This small molecule binds to this protein.
Small molecule (SMILES): CC(=O)N[C@H]1[C@H](O[C@H]2[C@H](O)[C@@H](NC(C)=O)CO[C@@H]2CO)O[C@H](CO)[C@@H](O)[C@@H]1O

Binding-site contacts:
Ligand atom C6 contacts residue GLN19 of chain 1.O at 4.0 Å.
Ligand atom O6 contacts residue GLN19 of chain 1.O at 3.6 Å (h-bond).
Ligand atom C6 contacts residue ASN27 of chain 1.O at 4.5 Å.
Ligand atom C2 contacts residue ASN27 of chain 1.O at 2.5 Å.
Ligand atom O5 contacts residue GLN19 of chain 1.O at 3.5 Å (h-bond).
Ligand atom C1 contacts residue ASN27 of chain 1.O at 1.4 Å.
Ligand atom C8 contacts residue LYS26 of chain 1.O at 4.1 Å.
Ligand atom C7 contacts residue ASN27 of chain 1.O at 3.0 Å.
Ligand atom C4 contacts residue ASN27 of chain 1.O at 4.3 Å.
Ligand atom C5 contacts residue ASN27 of chain 1.O at 3.6 Å.
Ligand atom C5 contacts residue GLN19 of chain 1.O at 4.2 Å.
Ligand atom N2 contacts residue ASN27 of chain 1.O at 2.9 Å (h-bond).
Ligand atom O5 contacts residue ASN27 of chain 1.O at 2.4 Å (h-bond).
Ligand atom C3 contacts residue ASN27 of chain 1.O at 3.8 Å.
Ligand atom O7 contacts residue ASN27 of chain 1.O at 2.5 Å (h-bond).
Ligand atom C1 contacts residue GLN19 of chain 1.O at 4.2 Å.
Ligand atom C8 contacts residue ASN27 of chain 1.O at 4.3 Å.

Sequence of chain 1.O:
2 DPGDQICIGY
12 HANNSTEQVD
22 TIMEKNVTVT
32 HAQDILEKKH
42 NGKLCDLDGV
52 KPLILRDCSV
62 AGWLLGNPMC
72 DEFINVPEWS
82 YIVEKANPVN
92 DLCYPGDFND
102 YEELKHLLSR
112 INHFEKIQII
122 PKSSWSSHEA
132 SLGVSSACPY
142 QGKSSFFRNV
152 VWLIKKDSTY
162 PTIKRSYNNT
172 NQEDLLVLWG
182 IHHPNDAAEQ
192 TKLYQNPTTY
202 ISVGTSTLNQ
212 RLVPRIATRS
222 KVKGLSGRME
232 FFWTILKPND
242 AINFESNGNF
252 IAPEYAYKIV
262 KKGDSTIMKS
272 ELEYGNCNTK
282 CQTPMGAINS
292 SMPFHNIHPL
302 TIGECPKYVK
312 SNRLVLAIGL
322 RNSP